Sequence of chain 1.A:
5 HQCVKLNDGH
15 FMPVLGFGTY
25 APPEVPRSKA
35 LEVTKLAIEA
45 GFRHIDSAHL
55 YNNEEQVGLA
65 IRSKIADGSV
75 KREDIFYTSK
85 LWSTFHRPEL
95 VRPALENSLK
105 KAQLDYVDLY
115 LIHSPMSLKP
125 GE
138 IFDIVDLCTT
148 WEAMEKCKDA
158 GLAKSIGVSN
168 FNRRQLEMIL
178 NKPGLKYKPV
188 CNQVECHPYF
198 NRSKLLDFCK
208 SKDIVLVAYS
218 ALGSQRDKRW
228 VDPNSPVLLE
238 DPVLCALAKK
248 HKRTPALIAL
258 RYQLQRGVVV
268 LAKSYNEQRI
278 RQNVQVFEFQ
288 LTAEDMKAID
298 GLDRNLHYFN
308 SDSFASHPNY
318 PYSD

Binding-site contacts:
Ligand atom CAN contacts residue LEU54 of chain 1.A at 3.6 Å (hydrophobic).
Ligand atom CAK contacts residue LEU54 of chain 1.A at 4.2 Å (hydrophobic).
Ligand atom OAC contacts residue SER118 of chain 1.A at 2.6 Å (h-bond).
Ligand atom CAA contacts residue PHE306 of chain 1.A at 3.6 Å (hydrophobic).
Ligand atom CAF contacts residue LEU54 of chain 1.A at 4.1 Å (hydrophobic).
Ligand atom CAM contacts residue TYR317 of chain 1.A at 3.8 Å (hydrophobic).
Ligand atom CAO contacts residue TYR216 of chain 1.A at 4.2 Å (hydrophobic).
Ligand atom OAB contacts residue TYR55 of chain 1.A at 3.8 Å.
Ligand atom SAV contacts residue SER118 of chain 1.A at 3.9 Å.
Ligand atom CAF contacts residue PHE311 of chain 1.A at 4.1 Å (hydrophobic).
Ligand atom CAS contacts residue PHE311 of chain 1.A at 3.4 Å (hydrophobic).
Ligand atom OAC contacts residue ASN167 of chain 1.A at 4.1 Å.
Ligand atom CAN contacts residue TRP227 of chain 1.A at 3.4 Å (hydrophobic).
Ligand atom CAJ contacts residue PRO318 of chain 1.A at 3.8 Å (hydrophobic).
Ligand atom SAV contacts residue MET120 of chain 1.A at 4.2 Å.
Ligand atom CAE contacts residue HIS117 of chain 1.A at 4.0 Å.
Ligand atom CAJ contacts residue ASN167 of chain 1.A at 3.8 Å.
Ligand atom CAR contacts residue TRP86 of chain 1.A at 4.1 Å (hydrophobic).
Ligand atom OAD contacts residue PHE311 of chain 1.A at 3.5 Å.
Ligand atom NAU contacts residue MET120 of chain 1.A at 4.2 Å.
Ligand atom CAK contacts residue TYR24 of chain 1.A at 3.5 Å (hydrophobic).
Ligand atom CAM contacts residue PHE311 of chain 1.A at 3.7 Å (hydrophobic).
Ligand atom CAL contacts residue TRP227 of chain 1.A at 4.2 Å (hydrophobic).
Ligand atom CAO contacts residue ASN167 of chain 1.A at 3.5 Å.
Ligand atom OAB contacts residue NAP1 of chain 1.B at 3.2 Å.
Ligand atom CAI contacts residue TYR319 of chain 1.A at 3.5 Å (hydrophobic).
Ligand atom CAI contacts residue TYR317 of chain 1.A at 4.2 Å (hydrophobic).
Ligand atom OAD contacts residue MET120 of chain 1.A at 3.6 Å.
Ligand atom CAQ contacts residue LEU54 of chain 1.A at 3.5 Å (hydrophobic).
Ligand atom CAK contacts residue TRP227 of chain 1.A at 3.2 Å (hydrophobic).
Ligand atom CAE contacts residue LEU54 of chain 1.A at 3.9 Å (hydrophobic).
Ligand atom CAE contacts residue NAP1 of chain 1.B at 3.4 Å.
Ligand atom CAP contacts residue TYR55 of chain 1.A at 4.2 Å (hydrophobic).
Ligand atom CAH contacts residue PHE311 of chain 1.A at 3.6 Å (hydrophobic).
Ligand atom CAP contacts residue LEU54 of chain 1.A at 4.0 Å (hydrophobic).
Ligand atom CAG contacts residue NAP1 of chain 1.B at 3.4 Å.
Ligand atom CAL contacts residue TYR24 of chain 1.A at 3.6 Å (hydrophobic).
Ligand atom CAA contacts residue PHE311 of chain 1.A at 3.5 Å (hydrophobic).
Ligand atom NAT contacts residue LEU54 of chain 1.A at 3.5 Å.
Ligand atom CAH contacts residue TRP86 of chain 1.A at 4.2 Å (hydrophobic).

The small molecule below binds the protein below.
Small molecule (SMILES): C[C@@H]1CCCCN1S(=O)(=O)c1ccc(N2C=CCC2=O)cc1